Sequence of chain 1.A:
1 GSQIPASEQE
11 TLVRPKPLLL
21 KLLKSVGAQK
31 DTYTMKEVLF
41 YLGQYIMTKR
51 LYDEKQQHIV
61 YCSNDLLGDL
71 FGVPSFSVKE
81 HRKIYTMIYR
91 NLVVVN

Binding-site contacts:
Ligand atom C16 contacts residue VAL78 of chain 1.A at 3.5 Å (hydrophobic).
Ligand atom C26 contacts residue MET47 of chain 1.A at 3.6 Å (hydrophobic).
Ligand atom C26 contacts residue GLY43 of chain 1.A at 3.7 Å.
Ligand atom C35 contacts residue HIS81 of chain 1.A at 3.3 Å.
Ligand atom C17 contacts residue VAL78 of chain 1.A at 3.8 Å (hydrophobic).
Ligand atom C27 contacts residue ILE46 of chain 1.A at 3.8 Å (hydrophobic).
Ligand atom C30 contacts residue LYS79 of chain 1.A at 3.6 Å.
Ligand atom C6 contacts residue VAL78 of chain 1.A at 4.0 Å (hydrophobic).
Ligand atom C27 contacts residue VAL78 of chain 1.A at 3.7 Å (hydrophobic).
Ligand atom C7 contacts residue PHE76 of chain 1.A at 4.0 Å (hydrophobic).
Ligand atom C26 contacts residue TYR52 of chain 1.A at 3.9 Å (hydrophobic).
Ligand atom C1 contacts residue ILE84 of chain 1.A at 3.7 Å (hydrophobic).
Ligand atom N33 contacts residue VAL78 of chain 1.A at 3.7 Å.
Ligand atom N33 contacts residue HIS81 of chain 1.A at 2.8 Å (h-bond).
Ligand atom CL37 contacts residue TYR85 of chain 1.A at 3.7 Å.
Ligand atom O32 contacts residue LYS79 of chain 1.A at 3.9 Å.
Ligand atom CL37 contacts residue HIS81 of chain 1.A at 3.7 Å.
Ligand atom C1 contacts residue PHE71 of chain 1.A at 3.9 Å (hydrophobic).
Ligand atom C36 contacts residue HIS81 of chain 1.A at 3.7 Å.
Ligand atom C28 contacts residue VAL78 of chain 1.A at 3.8 Å (hydrophobic).
Ligand atom C27 contacts residue TYR52 of chain 1.A at 4.0 Å (hydrophobic).
Ligand atom C3 contacts residue LEU42 of chain 1.A at 3.8 Å (hydrophobic).
Ligand atom C3 contacts residue LEU39 of chain 1.A at 3.8 Å (hydrophobic).
Ligand atom C15 contacts residue VAL78 of chain 1.A at 3.6 Å (hydrophobic).
Ligand atom C35 contacts residue VAL78 of chain 1.A at 3.8 Å (hydrophobic).
Ligand atom O31 contacts residue LYS79 of chain 1.A at 3.4 Å.
Ligand atom C25 contacts residue TYR52 of chain 1.A at 3.9 Å (hydrophobic).
Ligand atom O32 contacts residue HIS81 of chain 1.A at 3.5 Å (h-bond).
Ligand atom C24 contacts residue GLN44 of chain 1.A at 3.5 Å.
Ligand atom C3 contacts residue GLY43 of chain 1.A at 4.0 Å.
Ligand atom C38 contacts residue TYR85 of chain 1.A at 3.9 Å (hydrophobic).
Ligand atom C4 contacts residue LEU39 of chain 1.A at 3.5 Å (hydrophobic).
Ligand atom C28 contacts residue HIS81 of chain 1.A at 3.8 Å.
Ligand atom CL37 contacts residue ILE84 of chain 1.A at 3.6 Å.
Ligand atom N14 contacts residue HIS81 of chain 1.A at 3.5 Å (h-bond).
Ligand atom N14 contacts residue VAL78 of chain 1.A at 3.4 Å (h-bond).
Ligand atom C23 contacts residue MET47 of chain 1.A at 3.9 Å (hydrophobic).
Ligand atom C13 contacts residue VAL78 of chain 1.A at 4.0 Å (hydrophobic).
Ligand atom C26 contacts residue ILE46 of chain 1.A at 3.4 Å (hydrophobic).
Ligand atom C2 contacts residue ILE84 of chain 1.A at 3.6 Å (hydrophobic).

This small molecule binds to this protein.
Small molecule (SMILES): CCO[C@@H](c1nc2cc(-c3noc(=O)[nH]3)nc(-c3cncc(Cl)c3)c2n1[C@H](C)C1CCC(C)CC1)C1CC1